Sequence of chain 1.E:
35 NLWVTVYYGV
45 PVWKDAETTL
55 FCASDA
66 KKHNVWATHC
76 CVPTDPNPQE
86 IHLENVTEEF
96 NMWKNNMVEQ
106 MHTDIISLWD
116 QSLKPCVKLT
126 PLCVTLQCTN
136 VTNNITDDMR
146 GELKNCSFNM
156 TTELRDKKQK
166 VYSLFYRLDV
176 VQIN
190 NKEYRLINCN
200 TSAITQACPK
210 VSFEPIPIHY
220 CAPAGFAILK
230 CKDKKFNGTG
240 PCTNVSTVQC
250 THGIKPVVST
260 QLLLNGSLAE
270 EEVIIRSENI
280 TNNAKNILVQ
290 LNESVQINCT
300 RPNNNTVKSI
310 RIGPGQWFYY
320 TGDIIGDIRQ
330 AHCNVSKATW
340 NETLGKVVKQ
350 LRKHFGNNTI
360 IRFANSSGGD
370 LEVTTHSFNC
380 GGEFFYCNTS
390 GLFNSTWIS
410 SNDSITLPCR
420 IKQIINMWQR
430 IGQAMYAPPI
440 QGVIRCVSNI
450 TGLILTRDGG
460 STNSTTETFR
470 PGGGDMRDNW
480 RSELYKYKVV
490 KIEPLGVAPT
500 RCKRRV

This small molecule binds to this protein.
Small molecule (SMILES): CC(=O)N[C@@H]1[C@@H](O)[C@H](O)[C@@H](CO)O[C@H]1O

Binding-site contacts:
Ligand atom O7 contacts residue ASN393 of chain 1.E at 3.6 Å (h-bond).
Ligand atom C7 contacts residue ASN393 of chain 1.E at 3.4 Å.
Ligand atom C4 contacts residue ASN393 of chain 1.E at 4.4 Å.
Ligand atom C3 contacts residue ASN393 of chain 1.E at 3.9 Å.
Ligand atom C8 contacts residue SER389 of chain 1.E at 3.2 Å.
Ligand atom C8 contacts residue GLY390 of chain 1.E at 4.2 Å.
Ligand atom O5 contacts residue ASN393 of chain 1.E at 2.5 Å (h-bond).
Ligand atom O7 contacts residue GLY390 of chain 1.E at 4.2 Å.
Ligand atom C7 contacts residue SER389 of chain 1.E at 3.9 Å.
Ligand atom C2 contacts residue ASN393 of chain 1.E at 2.5 Å.
Ligand atom N2 contacts residue ASN393 of chain 1.E at 2.9 Å (h-bond).
Ligand atom C5 contacts residue ASN393 of chain 1.E at 3.8 Å.
Ligand atom C8 contacts residue ASN393 of chain 1.E at 4.3 Å.
Ligand atom O7 contacts residue SER389 of chain 1.E at 4.1 Å.
Ligand atom C1 contacts residue ASN393 of chain 1.E at 1.5 Å.